The small molecule below binds the protein below.
Small molecule (SMILES): CC(=O)N[C@H]1[C@H](O[C@H]2[C@H](O)[C@@H](NC(C)=O)CO[C@@H]2CO)O[C@H](CO)[C@@H](O)[C@@H]1O

Binding-site contacts:
Ligand atom C7 contacts residue NAG1 of chain 2.O at 2.8 Å.
Ligand atom O5 contacts residue ASN355 of chain 2.C at 1.7 Å (h-bond).
Ligand atom C4 contacts residue NAG2 of chain 2.O at 4.0 Å.
Ligand atom O7 contacts residue NAG1 of chain 2.O at 3.9 Å.
Ligand atom C1 contacts residue ASN355 of chain 2.C at 1.3 Å.
Ligand atom O6 contacts residue MAN4 of chain 2.O at 3.5 Å (h-bond).
Ligand atom C5 contacts residue ASN355 of chain 2.C at 3.1 Å.
Ligand atom C8 contacts residue NAG1 of chain 2.R at 3.7 Å.
Ligand atom O5 contacts residue SER357 of chain 2.C at 3.4 Å (h-bond).
Ligand atom N2 contacts residue ASN355 of chain 2.C at 3.4 Å (h-bond).
Ligand atom C3 contacts residue NAG1 of chain 2.O at 2.8 Å.
Ligand atom O3 contacts residue NAG1 of chain 2.O at 3.0 Å (h-bond).
Ligand atom C4 contacts residue ASN355 of chain 2.C at 3.9 Å.
Ligand atom O4 contacts residue NAG1 of chain 2.O at 3.6 Å.
Ligand atom C6 contacts residue NAG2 of chain 2.O at 3.5 Å.
Ligand atom O3 contacts residue BMA1 of chain 2.Q at 3.0 Å.
Ligand atom C5 contacts residue NAG2 of chain 2.O at 4.1 Å.
Ligand atom C6 contacts residue NAG1 of chain 2.O at 4.1 Å.
Ligand atom O6 contacts residue SER357 of chain 2.C at 3.6 Å.
Ligand atom C2 contacts residue NAG1 of chain 2.O at 3.0 Å.
Ligand atom C5 contacts residue BMA1 of chain 2.Q at 3.8 Å.
Ligand atom C5 contacts residue SER357 of chain 2.C at 3.7 Å.
Ligand atom C4 contacts residue NAG1 of chain 2.O at 3.9 Å.
Ligand atom C5 contacts residue NAG1 of chain 2.O at 3.4 Å.
Ligand atom C6 contacts residue ASN355 of chain 2.C at 4.1 Å.
Ligand atom O7 contacts residue NAG2 of chain 2.O at 4.1 Å.
Ligand atom O6 contacts residue ASN355 of chain 2.C at 4.2 Å.
Ligand atom C3 contacts residue BMA1 of chain 2.Q at 3.0 Å.
Ligand atom O3 contacts residue NAG2 of chain 2.O at 3.2 Å.
Ligand atom C8 contacts residue NAG1 of chain 2.O at 2.7 Å.
Ligand atom O5 contacts residue NAG2 of chain 2.O at 3.9 Å.
Ligand atom O7 contacts residue ASN355 of chain 2.C at 3.5 Å (h-bond).
Ligand atom C3 contacts residue ASN355 of chain 2.C at 3.8 Å.
Ligand atom C7 contacts residue ASN355 of chain 2.C at 3.8 Å.
Ligand atom C1 contacts residue NAG1 of chain 2.O at 3.7 Å.
Ligand atom C4 contacts residue BMA1 of chain 2.Q at 2.9 Å.
Ligand atom O4 contacts residue BMA1 of chain 2.Q at 1.9 Å.
Ligand atom N2 contacts residue NAG1 of chain 2.O at 2.2 Å.
Ligand atom C2 contacts residue ASN355 of chain 2.C at 2.7 Å.
Ligand atom C1 contacts residue SER357 of chain 2.C at 3.1 Å.

Sequence of chain 2.C:
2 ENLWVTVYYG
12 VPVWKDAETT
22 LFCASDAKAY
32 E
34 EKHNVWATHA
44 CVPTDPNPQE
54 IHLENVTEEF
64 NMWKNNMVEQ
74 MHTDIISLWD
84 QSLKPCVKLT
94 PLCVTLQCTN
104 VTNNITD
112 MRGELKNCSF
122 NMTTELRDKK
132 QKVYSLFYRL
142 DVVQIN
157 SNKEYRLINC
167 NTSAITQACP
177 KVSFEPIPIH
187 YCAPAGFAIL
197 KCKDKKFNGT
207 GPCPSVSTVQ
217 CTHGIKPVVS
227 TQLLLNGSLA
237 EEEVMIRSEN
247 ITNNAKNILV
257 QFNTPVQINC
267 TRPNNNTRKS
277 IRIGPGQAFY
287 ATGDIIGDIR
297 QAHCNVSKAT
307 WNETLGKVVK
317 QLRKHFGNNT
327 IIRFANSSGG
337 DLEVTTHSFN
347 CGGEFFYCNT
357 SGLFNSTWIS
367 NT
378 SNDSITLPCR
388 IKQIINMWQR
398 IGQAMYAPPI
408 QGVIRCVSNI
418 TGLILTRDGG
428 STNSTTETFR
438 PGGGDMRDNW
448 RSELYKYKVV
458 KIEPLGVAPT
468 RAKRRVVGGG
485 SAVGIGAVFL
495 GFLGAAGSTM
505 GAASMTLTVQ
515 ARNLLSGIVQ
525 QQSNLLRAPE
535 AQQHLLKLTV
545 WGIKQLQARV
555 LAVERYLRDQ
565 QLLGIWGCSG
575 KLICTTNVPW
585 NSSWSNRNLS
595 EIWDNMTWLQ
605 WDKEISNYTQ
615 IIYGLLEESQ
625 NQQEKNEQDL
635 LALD